Sequence of chain 1.Z:
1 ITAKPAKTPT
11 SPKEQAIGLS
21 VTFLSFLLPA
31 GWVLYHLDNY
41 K

Sequence of chain 1.Q:
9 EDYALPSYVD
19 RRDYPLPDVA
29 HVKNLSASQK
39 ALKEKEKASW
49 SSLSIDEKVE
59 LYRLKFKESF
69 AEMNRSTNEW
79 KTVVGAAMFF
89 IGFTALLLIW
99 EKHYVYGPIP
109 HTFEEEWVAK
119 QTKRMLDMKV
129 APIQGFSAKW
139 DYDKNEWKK

A protein and the small-molecule ligand that binds it are described below.
Small molecule (SMILES): CCCCCCCCCCO[C@@H]1O[C@H](CO)[C@@H](O[C@H]2O[C@H](CO)[C@@H](O)[C@H](O)[C@H]2O)[C@H](O)[C@H]1O

Binding-site contacts:
Ligand atom C57 contacts residue TRP98 of chain 1.Q at 3.7 Å (hydrophobic).
Ligand atom C37 contacts residue LEU462 of chain 1.N at 4.0 Å (hydrophobic).
Ligand atom O55 contacts residue TRP32 of chain 1.Z at 3.1 Å.
Ligand atom C40 contacts residue PHE37 of chain 1.Y at 3.8 Å (hydrophobic).
Ligand atom C34 contacts residue PHE459 of chain 1.N at 4.1 Å (hydrophobic).
Ligand atom O6 contacts residue TYR102 of chain 1.Q at 4.0 Å.
Ligand atom C1 contacts residue LEU28 of chain 1.Z at 4.0 Å (hydrophobic).
Ligand atom C6 contacts residue TRP98 of chain 1.Q at 4.1 Å (hydrophobic).
Ligand atom O3 contacts residue TRP32 of chain 1.Z at 4.0 Å.
Ligand atom C5 contacts residue TYR35 of chain 1.Z at 4.0 Å (hydrophobic).
Ligand atom O61 contacts residue TRP98 of chain 1.Q at 3.0 Å (h-bond).
Ligand atom C19 contacts residue LEU27 of chain 1.Z at 3.5 Å (hydrophobic).
Ligand atom C1 contacts residue GLY31 of chain 1.Z at 3.8 Å.
Ligand atom O49 contacts residue GLY31 of chain 1.Z at 4.0 Å.
Ligand atom C1 contacts residue TRP32 of chain 1.Z at 3.5 Å (hydrophobic).
Ligand atom O6 contacts residue TYR35 of chain 1.Z at 3.8 Å.
Ligand atom C31 contacts residue PHE459 of chain 1.N at 4.1 Å (hydrophobic).
Ligand atom O49 contacts residue TRP32 of chain 1.Z at 3.4 Å (h-bond).
Ligand atom C37 contacts residue LEU27 of chain 1.Z at 4.1 Å (hydrophobic).
Ligand atom C25 contacts residue TRP98 of chain 1.Q at 3.9 Å (hydrophobic).
Ligand atom O61 contacts residue TYR102 of chain 1.Q at 3.9 Å.
Ligand atom C10 contacts residue TYR35 of chain 1.Z at 3.6 Å (hydrophobic).
Ligand atom C22 contacts residue TRP98 of chain 1.Q at 3.4 Å (hydrophobic).
Ligand atom O49 contacts residue LEU28 of chain 1.Z at 2.9 Å (h-bond).
Ligand atom O3 contacts residue HIS36 of chain 1.Z at 3.6 Å.
Ligand atom C11 contacts residue TYR35 of chain 1.Z at 3.6 Å (hydrophobic).
Ligand atom O16 contacts residue TRP98 of chain 1.Q at 3.8 Å.
Ligand atom O5 contacts residue TRP98 of chain 1.Q at 3.3 Å.
Ligand atom C43 contacts residue PHE459 of chain 1.N at 3.6 Å (hydrophobic).
Ligand atom C18 contacts residue LEU28 of chain 1.Z at 3.8 Å (hydrophobic).
Ligand atom C34 contacts residue LEU34 of chain 1.Z at 4.0 Å (hydrophobic).
Ligand atom O16 contacts residue GLY31 of chain 1.Z at 3.7 Å.
Ligand atom C28 contacts residue LEU27 of chain 1.Z at 3.8 Å (hydrophobic).
Ligand atom O16 contacts residue LEU28 of chain 1.Z at 4.0 Å.
Ligand atom C9 contacts residue TYR35 of chain 1.Z at 4.0 Å (hydrophobic).
Ligand atom C25 contacts residue LEU95 of chain 1.Q at 3.8 Å (hydrophobic).
Ligand atom O1 contacts residue TYR35 of chain 1.Z at 3.1 Å.
Ligand atom C40 contacts residue ALA30 of chain 1.Z at 3.9 Å (hydrophobic).
Ligand atom O16 contacts residue LEU27 of chain 1.Z at 4.0 Å.
Ligand atom C28 contacts residue TRP98 of chain 1.Q at 4.0 Å (hydrophobic).

Sequence of chain 1.Y:
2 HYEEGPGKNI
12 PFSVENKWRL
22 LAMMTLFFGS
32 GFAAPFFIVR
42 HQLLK

Sequence of chain 1.N:
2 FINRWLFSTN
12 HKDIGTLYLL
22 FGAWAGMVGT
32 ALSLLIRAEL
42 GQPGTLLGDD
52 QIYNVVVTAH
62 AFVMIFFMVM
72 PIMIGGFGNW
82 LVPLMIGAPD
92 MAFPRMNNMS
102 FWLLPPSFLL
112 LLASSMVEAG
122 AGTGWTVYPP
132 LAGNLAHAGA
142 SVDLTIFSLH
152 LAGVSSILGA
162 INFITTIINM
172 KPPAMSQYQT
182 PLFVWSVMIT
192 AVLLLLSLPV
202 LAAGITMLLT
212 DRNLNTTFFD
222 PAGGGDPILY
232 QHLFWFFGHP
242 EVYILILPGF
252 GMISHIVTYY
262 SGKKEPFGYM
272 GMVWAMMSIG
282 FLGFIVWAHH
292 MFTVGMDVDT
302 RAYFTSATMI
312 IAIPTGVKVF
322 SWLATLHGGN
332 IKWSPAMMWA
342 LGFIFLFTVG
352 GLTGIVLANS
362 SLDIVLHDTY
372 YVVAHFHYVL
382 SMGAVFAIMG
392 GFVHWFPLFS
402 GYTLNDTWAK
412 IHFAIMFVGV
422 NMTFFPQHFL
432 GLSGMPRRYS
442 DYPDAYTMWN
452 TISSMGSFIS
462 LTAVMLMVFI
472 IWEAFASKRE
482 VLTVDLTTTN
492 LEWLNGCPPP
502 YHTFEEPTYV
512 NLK